The protein below binds the small molecule below.
Small molecule (SMILES): COC12CC3C[C@H](C1)C(CC(=O)N1CC(O)C1)(c1ccc(F)cc1)[C@@H](C3)C2

Sequence of chain 1.A:
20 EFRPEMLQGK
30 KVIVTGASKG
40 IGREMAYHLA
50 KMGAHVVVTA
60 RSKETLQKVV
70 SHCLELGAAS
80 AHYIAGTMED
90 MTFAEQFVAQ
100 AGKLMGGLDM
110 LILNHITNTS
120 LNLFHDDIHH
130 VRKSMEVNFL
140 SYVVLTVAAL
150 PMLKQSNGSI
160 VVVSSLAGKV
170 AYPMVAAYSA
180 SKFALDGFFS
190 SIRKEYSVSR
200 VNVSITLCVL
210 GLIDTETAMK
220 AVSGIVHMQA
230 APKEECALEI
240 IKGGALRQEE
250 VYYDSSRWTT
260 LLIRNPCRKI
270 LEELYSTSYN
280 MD

Binding-site contacts:
Ligand atom N19 contacts residue NAP1 of chain 1.E at 3.6 Å.
Ligand atom C25 contacts residue TYR171 of chain 1.A at 4.0 Å (hydrophobic).
Ligand atom C26 contacts residue ALA166 of chain 1.A at 4.0 Å (hydrophobic).
Ligand atom C17 contacts residue VAL174 of chain 1.A at 3.8 Å (hydrophobic).
Ligand atom C18 contacts residue TYR177 of chain 1.A at 4.0 Å (hydrophobic).
Ligand atom C5 contacts residue THR118 of chain 1.A at 4.1 Å.
Ligand atom O27 contacts residue LEU211 of chain 1.A at 3.8 Å.
Ligand atom C4 contacts residue VAL174 of chain 1.A at 3.9 Å (hydrophobic).
Ligand atom C23 contacts residue THR216 of chain 1.A at 4.2 Å.
Ligand atom O27 contacts residue GLY210 of chain 1.A at 3.7 Å.
Ligand atom C26 contacts residue LEU209 of chain 1.A at 4.1 Å (hydrophobic).
Ligand atom O27 contacts residue LEU165 of chain 1.A at 3.5 Å.
Ligand atom C24 contacts residue GLY210 of chain 1.A at 3.9 Å.
Ligand atom C14 contacts residue VAL221 of chain 1.A at 4.1 Å (hydrophobic).
Ligand atom C3 contacts residue TYR177 of chain 1.A at 3.7 Å (hydrophobic).
Ligand atom C23 contacts residue ILE115 of chain 1.A at 3.8 Å (hydrophobic).
Ligand atom C12 contacts residue NAP1 of chain 1.E at 3.3 Å.
Ligand atom C7 contacts residue ALA217 of chain 1.A at 3.6 Å (hydrophobic).
Ligand atom C26 contacts residue LEU165 of chain 1.A at 4.1 Å (hydrophobic).
Ligand atom O20 contacts residue SER164 of chain 1.A at 2.8 Å (h-bond).
Ligand atom F21 contacts residue TYR171 of chain 1.A at 3.4 Å.
Ligand atom F21 contacts residue TYR278 of chain 1.B at 4.1 Å.
Ligand atom C6 contacts residue ALA220 of chain 1.A at 3.9 Å (hydrophobic).
Ligand atom O27 contacts residue TYR171 of chain 1.A at 3.4 Å (h-bond).
Ligand atom O20 contacts residue TYR177 of chain 1.A at 2.8 Å (h-bond).
Ligand atom O22 contacts residue THR216 of chain 1.A at 4.0 Å.
Ligand atom C26 contacts residue SER164 of chain 1.A at 3.1 Å.
Ligand atom N19 contacts residue SER164 of chain 1.A at 3.6 Å (h-bond).
Ligand atom C18 contacts residue NAP1 of chain 1.E at 3.2 Å.
Ligand atom C18 contacts residue SER164 of chain 1.A at 3.6 Å.
Ligand atom C8 contacts residue THR118 of chain 1.A at 3.5 Å.
Ligand atom C16 contacts residue VAL174 of chain 1.A at 3.9 Å (hydrophobic).
Ligand atom C6 contacts residue LEU120 of chain 1.A at 4.1 Å (hydrophobic).
Ligand atom C24 contacts residue LEU211 of chain 1.A at 3.7 Å (hydrophobic).
Ligand atom C23 contacts residue NAP1 of chain 1.E at 3.3 Å.
Ligand atom O22 contacts residue ILE115 of chain 1.A at 3.7 Å.
Ligand atom C10 contacts residue TYR177 of chain 1.A at 3.5 Å (hydrophobic).
Ligand atom C6 contacts residue VAL221 of chain 1.A at 4.2 Å (hydrophobic).
Ligand atom O20 contacts residue NAP1 of chain 1.E at 3.1 Å.
Ligand atom C13 contacts residue VAL221 of chain 1.A at 3.7 Å (hydrophobic).

Sequence of chain 1.B:
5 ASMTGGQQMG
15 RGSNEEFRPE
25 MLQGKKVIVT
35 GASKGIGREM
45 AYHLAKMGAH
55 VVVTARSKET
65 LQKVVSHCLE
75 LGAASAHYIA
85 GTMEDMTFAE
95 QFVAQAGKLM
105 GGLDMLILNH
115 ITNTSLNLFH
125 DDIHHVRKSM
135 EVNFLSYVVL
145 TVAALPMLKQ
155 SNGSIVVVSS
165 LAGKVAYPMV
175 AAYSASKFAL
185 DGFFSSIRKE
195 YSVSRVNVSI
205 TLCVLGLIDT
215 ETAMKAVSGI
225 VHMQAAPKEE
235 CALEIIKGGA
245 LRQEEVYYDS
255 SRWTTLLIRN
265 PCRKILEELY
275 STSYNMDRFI